Sequence of chain 1.F:
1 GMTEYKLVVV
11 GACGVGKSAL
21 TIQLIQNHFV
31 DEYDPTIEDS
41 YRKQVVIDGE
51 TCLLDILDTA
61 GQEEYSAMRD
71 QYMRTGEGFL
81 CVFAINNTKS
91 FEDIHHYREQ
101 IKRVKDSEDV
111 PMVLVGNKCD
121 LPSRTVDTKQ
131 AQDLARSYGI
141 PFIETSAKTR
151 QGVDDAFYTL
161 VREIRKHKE

Binding-site contacts:
Ligand atom C04 contacts residue GLY11 of chain 1.F at 3.2 Å.
Ligand atom C09 contacts residue HIS96 of chain 1.F at 3.8 Å.
Ligand atom F20 contacts residue TYR97 of chain 1.F at 3.2 Å.
Ligand atom O01 contacts residue GDP1 of chain 1.V at 3.7 Å.
Ligand atom C26 contacts residue CYS13 of chain 1.F at 3.5 Å (hydrophobic).
Ligand atom N06 contacts residue GLY61 of chain 1.F at 3.4 Å.
Ligand atom C11 contacts residue TYR97 of chain 1.F at 3.6 Å (hydrophobic).
Ligand atom C26 contacts residue ALA60 of chain 1.F at 3.8 Å (hydrophobic).
Ligand atom N03 contacts residue CYS13 of chain 1.F at 3.3 Å (h-bond).
Ligand atom C05 contacts residue GLY11 of chain 1.F at 3.7 Å.
Ligand atom C17 contacts residue MET73 of chain 1.F at 3.6 Å (hydrophobic).
Ligand atom N10 contacts residue HIS96 of chain 1.F at 3.0 Å (h-bond).
Ligand atom C23 contacts residue TYR97 of chain 1.F at 3.6 Å (hydrophobic).
Ligand atom C27 contacts residue CYS13 of chain 1.F at 2.6 Å (hydrophobic).
Ligand atom C04 contacts residue LYS17 of chain 1.F at 3.9 Å.
Ligand atom C27 contacts residue PRO35 of chain 1.F at 3.4 Å (hydrophobic).
Ligand atom CL24 contacts residue THR59 of chain 1.F at 3.7 Å.
Ligand atom F20 contacts residue VAL10 of chain 1.F at 3.6 Å.
Ligand atom C02 contacts residue CYS13 of chain 1.F at 2.9 Å (hydrophobic).
Ligand atom O01 contacts residue LYS17 of chain 1.F at 2.8 Å (salt-bridge).
Ligand atom N06 contacts residue TYR97 of chain 1.F at 3.9 Å.
Ligand atom CL24 contacts residue MET73 of chain 1.F at 3.6 Å.
Ligand atom C02 contacts residue ALA60 of chain 1.F at 3.4 Å (hydrophobic).
Ligand atom C28 contacts residue PRO35 of chain 1.F at 3.5 Å (hydrophobic).
Ligand atom C05 contacts residue GLY61 of chain 1.F at 3.5 Å.
Ligand atom C04 contacts residue TYR97 of chain 1.F at 3.9 Å (hydrophobic).
Ligand atom C19 contacts residue GLN100 of chain 1.F at 3.9 Å.
Ligand atom C05 contacts residue TYR97 of chain 1.F at 3.8 Å (hydrophobic).
Ligand atom C22 contacts residue TYR97 of chain 1.F at 3.8 Å (hydrophobic).
Ligand atom N08 contacts residue TYR97 of chain 1.F at 3.6 Å (h-bond).
Ligand atom N03 contacts residue ALA60 of chain 1.F at 3.5 Å (h-bond).
Ligand atom C28 contacts residue CYS13 of chain 1.F at 1.8 Å (hydrophobic).
Ligand atom C07 contacts residue TYR97 of chain 1.F at 3.5 Å (hydrophobic).
Ligand atom CL24 contacts residue ARG69 of chain 1.F at 3.7 Å.
Ligand atom C18 contacts residue GLN100 of chain 1.F at 3.7 Å.
Ligand atom C25 contacts residue GLY61 of chain 1.F at 3.2 Å.
Ligand atom C22 contacts residue GLY61 of chain 1.F at 3.8 Å.
Ligand atom C27 contacts residue ALA60 of chain 1.F at 3.3 Å (hydrophobic).
Ligand atom C04 contacts residue CYS13 of chain 1.F at 3.7 Å (hydrophobic).
Ligand atom O01 contacts residue CYS13 of chain 1.F at 3.5 Å.

A small-molecule ligand and the protein it binds are described below.
Small molecule (SMILES): CCC(=O)N1CCN(c2ncnc3cc(-c4ccccc4F)c(Cl)cc23)CC1